The protein below binds the small molecule below.
Small molecule (SMILES): CC(=O)N[C@H]1[C@H](O[C@H]2[C@H](O)[C@@H](NC(C)=O)CO[C@@H]2CO)O[C@H](CO)[C@@H](O[C@@H]2O[C@H](CO)[C@@H](O)[C@H](O)[C@@H]2O)[C@@H]1O

Sequence of chain 1.D:
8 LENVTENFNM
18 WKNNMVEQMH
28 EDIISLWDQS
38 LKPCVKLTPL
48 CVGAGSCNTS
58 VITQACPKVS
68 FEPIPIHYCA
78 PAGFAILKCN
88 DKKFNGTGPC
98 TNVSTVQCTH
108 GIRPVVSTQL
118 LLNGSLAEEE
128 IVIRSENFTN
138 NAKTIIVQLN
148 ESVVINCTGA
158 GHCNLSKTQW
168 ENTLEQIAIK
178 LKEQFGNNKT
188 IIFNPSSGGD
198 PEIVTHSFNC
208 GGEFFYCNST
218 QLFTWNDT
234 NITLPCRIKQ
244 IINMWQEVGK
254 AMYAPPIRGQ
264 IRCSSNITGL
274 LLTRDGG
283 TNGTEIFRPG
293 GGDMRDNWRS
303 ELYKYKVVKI

Binding-site contacts:
Ligand atom N2 contacts residue ASN87 of chain 1.D at 4.2 Å.
Ligand atom O7 contacts residue ASN87 of chain 1.D at 4.5 Å.
Ligand atom C8 contacts residue ASN87 of chain 1.D at 3.9 Å.
Ligand atom C1 contacts residue ASN87 of chain 1.D at 3.8 Å.
Ligand atom C2 contacts residue ASN99 of chain 1.D at 2.5 Å.
Ligand atom O6 contacts residue SER101 of chain 1.D at 4.2 Å.
Ligand atom C1 contacts residue ASN99 of chain 1.D at 1.4 Å.
Ligand atom C2 contacts residue ASN87 of chain 1.D at 3.8 Å.
Ligand atom C7 contacts residue ASN99 of chain 1.D at 4.1 Å.
Ligand atom C6 contacts residue ASN99 of chain 1.D at 4.3 Å.
Ligand atom O5 contacts residue ASN87 of chain 1.D at 3.6 Å.
Ligand atom C8 contacts residue LYS89 of chain 1.D at 4.3 Å.
Ligand atom C4 contacts residue ASN99 of chain 1.D at 4.3 Å.
Ligand atom C5 contacts residue ASN99 of chain 1.D at 3.6 Å.
Ligand atom O5 contacts residue ASN99 of chain 1.D at 2.4 Å (h-bond).
Ligand atom C3 contacts residue ASN99 of chain 1.D at 3.9 Å.
Ligand atom N2 contacts residue ASN99 of chain 1.D at 3.0 Å (h-bond).
Ligand atom C7 contacts residue ASN87 of chain 1.D at 4.1 Å.